This protein binds this small molecule.
Small molecule (SMILES): CC(=O)N[C@@H]1[C@@H](O)[C@H](O)[C@@H](CO)O[C@H]1O

Sequence of chain 1.D:
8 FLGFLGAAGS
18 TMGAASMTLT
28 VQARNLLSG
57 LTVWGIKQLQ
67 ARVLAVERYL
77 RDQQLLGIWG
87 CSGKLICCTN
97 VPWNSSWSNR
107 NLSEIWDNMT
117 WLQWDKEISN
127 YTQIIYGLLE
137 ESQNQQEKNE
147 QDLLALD

Binding-site contacts:
Ligand atom O5 contacts residue ASN58 of chain 1.C at 2.4 Å (h-bond).
Ligand atom N2 contacts residue ASN58 of chain 1.C at 2.8 Å (h-bond).
Ligand atom C1 contacts residue ASN58 of chain 1.C at 1.4 Å.
Ligand atom C2 contacts residue ASN58 of chain 1.C at 2.4 Å.
Ligand atom C8 contacts residue GLU57 of chain 1.C at 3.5 Å.
Ligand atom C3 contacts residue ASN58 of chain 1.C at 3.8 Å.
Ligand atom C5 contacts residue ASN58 of chain 1.C at 3.7 Å.
Ligand atom C4 contacts residue ASN58 of chain 1.C at 4.2 Å.
Ligand atom O7 contacts residue SER17 of chain 1.D at 4.0 Å.
Ligand atom C8 contacts residue ASN58 of chain 1.C at 4.2 Å.
Ligand atom C7 contacts residue ASN58 of chain 1.C at 3.9 Å.
Ligand atom N2 contacts residue GLU57 of chain 1.C at 4.4 Å.

Sequence of chain 1.C:
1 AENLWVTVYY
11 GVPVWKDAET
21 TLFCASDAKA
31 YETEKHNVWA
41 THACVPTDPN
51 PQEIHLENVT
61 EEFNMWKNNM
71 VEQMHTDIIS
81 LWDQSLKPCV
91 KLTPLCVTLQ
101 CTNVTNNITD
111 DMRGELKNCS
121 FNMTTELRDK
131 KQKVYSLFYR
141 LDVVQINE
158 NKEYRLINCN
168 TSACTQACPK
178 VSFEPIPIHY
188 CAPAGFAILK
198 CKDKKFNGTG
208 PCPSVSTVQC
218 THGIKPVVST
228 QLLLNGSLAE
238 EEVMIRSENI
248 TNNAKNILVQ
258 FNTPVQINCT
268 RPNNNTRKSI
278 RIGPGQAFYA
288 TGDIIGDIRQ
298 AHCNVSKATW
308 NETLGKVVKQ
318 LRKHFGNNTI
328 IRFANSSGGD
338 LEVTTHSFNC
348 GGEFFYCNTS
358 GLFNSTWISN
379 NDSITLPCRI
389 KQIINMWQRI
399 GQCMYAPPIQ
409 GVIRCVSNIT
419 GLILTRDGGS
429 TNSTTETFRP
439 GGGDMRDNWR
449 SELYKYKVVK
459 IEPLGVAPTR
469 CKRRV